A small-molecule ligand and the protein it binds are described below.
Small molecule (SMILES): Nc1ncnc2c1ncn2[C@@H]1O[C@H](CO[P](=O)(O)O[P](=O)(O)NP(=O)(O)O)[C@@H](O)[C@H]1O

Binding-site contacts:
Ligand atom N7 contacts residue TYR488 of chain 1.A at 3.3 Å.
Ligand atom PG contacts residue SER398 of chain 1.B at 2.8 Å.
Ligand atom O3G contacts residue MG1 of chain 1.E at 3.2 Å.
Ligand atom O2G contacts residue GLY326 of chain 1.A at 3.5 Å (h-bond).
Ligand atom O1G contacts residue SER400 of chain 1.B at 2.3 Å (h-bond).
Ligand atom C1' contacts residue TYR488 of chain 1.A at 3.3 Å (hydrophobic).
Ligand atom O3A contacts residue GLY330 of chain 1.A at 2.8 Å (h-bond).
Ligand atom N9 contacts residue TYR488 of chain 1.A at 3.1 Å.
Ligand atom N3B contacts residue MG1 of chain 1.E at 2.7 Å.
Ligand atom O1B contacts residue MG1 of chain 1.D at 3.5 Å.
Ligand atom C8 contacts residue THR333 of chain 1.A at 3.0 Å.
Ligand atom O3A contacts residue HIS329 of chain 1.A at 3.4 Å (h-bond).
Ligand atom C8 contacts residue TYR488 of chain 1.A at 3.2 Å (hydrophobic).
Ligand atom O2B contacts residue GLY327 of chain 1.A at 3.1 Å.
Ligand atom PG contacts residue MG1 of chain 1.D at 3.2 Å.
Ligand atom O3A contacts residue LYS331 of chain 1.A at 3.3 Å (salt-bridge).
Ligand atom O2B contacts residue PHE328 of chain 1.A at 2.5 Å (h-bond).
Ligand atom O3G contacts residue SER398 of chain 1.B at 3.5 Å (h-bond).
Ligand atom O2G contacts residue ASN428 of chain 1.B at 3.1 Å (h-bond).
Ligand atom O4' contacts residue TYR488 of chain 1.A at 3.4 Å.
Ligand atom O1A contacts residue SER332 of chain 1.A at 2.9 Å (h-bond).
Ligand atom O1A contacts residue MG1 of chain 1.E at 2.6 Å.
Ligand atom O3G contacts residue ASP423 of chain 1.A at 2.9 Å (salt-bridge).
Ligand atom N3B contacts residue SER398 of chain 1.B at 2.7 Å (h-bond).
Ligand atom C4 contacts residue TYR488 of chain 1.A at 3.5 Å (hydrophobic).
Ligand atom O2B contacts residue HIS329 of chain 1.A at 3.1 Å (h-bond).
Ligand atom O5' contacts residue GLY330 of chain 1.A at 3.1 Å (h-bond).
Ligand atom O3' contacts residue ASP396 of chain 1.B at 2.0 Å (salt-bridge).
Ligand atom O1B contacts residue LYS331 of chain 1.A at 2.7 Å.
Ligand atom N1 contacts residue VAL290 of chain 1.A at 3.1 Å (h-bond).
Ligand atom N3B contacts residue MG1 of chain 1.D at 2.6 Å.
Ligand atom O1G contacts residue SER398 of chain 1.B at 2.0 Å (h-bond).
Ligand atom O2A contacts residue SER398 of chain 1.B at 2.5 Å (h-bond).
Ligand atom C5' contacts residue THR333 of chain 1.A at 2.8 Å.
Ligand atom C3' contacts residue ASP396 of chain 1.B at 3.4 Å.
Ligand atom C2 contacts residue LEU285 of chain 1.A at 3.5 Å (hydrophobic).
Ligand atom O3G contacts residue MG1 of chain 1.D at 2.7 Å.
Ligand atom O2A contacts residue PHE328 of chain 1.A at 3.4 Å.
Ligand atom C5 contacts residue TYR488 of chain 1.A at 3.5 Å (hydrophobic).
Ligand atom N6 contacts residue VAL290 of chain 1.A at 2.8 Å (h-bond).

Sequence of chain 1.A:
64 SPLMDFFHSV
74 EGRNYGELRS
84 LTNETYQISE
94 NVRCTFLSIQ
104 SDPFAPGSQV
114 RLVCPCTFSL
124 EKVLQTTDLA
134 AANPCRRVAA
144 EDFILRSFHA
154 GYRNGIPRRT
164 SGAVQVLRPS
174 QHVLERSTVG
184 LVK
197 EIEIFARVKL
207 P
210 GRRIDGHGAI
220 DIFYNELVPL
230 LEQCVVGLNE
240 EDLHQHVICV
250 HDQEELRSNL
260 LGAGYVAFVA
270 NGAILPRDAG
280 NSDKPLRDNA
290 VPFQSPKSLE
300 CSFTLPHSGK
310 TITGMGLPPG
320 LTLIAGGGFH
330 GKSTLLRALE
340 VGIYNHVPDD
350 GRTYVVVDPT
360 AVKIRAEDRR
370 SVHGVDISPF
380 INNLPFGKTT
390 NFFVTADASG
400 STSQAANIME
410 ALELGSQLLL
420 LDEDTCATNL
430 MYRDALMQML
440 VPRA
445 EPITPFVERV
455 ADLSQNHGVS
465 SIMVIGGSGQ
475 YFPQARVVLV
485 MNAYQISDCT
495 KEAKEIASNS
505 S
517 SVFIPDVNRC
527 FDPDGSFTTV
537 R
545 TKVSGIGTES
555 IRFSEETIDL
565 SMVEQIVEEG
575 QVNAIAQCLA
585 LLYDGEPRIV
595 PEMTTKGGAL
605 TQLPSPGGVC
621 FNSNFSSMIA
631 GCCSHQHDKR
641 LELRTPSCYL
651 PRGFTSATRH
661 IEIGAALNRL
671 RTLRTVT

Sequence of chain 1.B:
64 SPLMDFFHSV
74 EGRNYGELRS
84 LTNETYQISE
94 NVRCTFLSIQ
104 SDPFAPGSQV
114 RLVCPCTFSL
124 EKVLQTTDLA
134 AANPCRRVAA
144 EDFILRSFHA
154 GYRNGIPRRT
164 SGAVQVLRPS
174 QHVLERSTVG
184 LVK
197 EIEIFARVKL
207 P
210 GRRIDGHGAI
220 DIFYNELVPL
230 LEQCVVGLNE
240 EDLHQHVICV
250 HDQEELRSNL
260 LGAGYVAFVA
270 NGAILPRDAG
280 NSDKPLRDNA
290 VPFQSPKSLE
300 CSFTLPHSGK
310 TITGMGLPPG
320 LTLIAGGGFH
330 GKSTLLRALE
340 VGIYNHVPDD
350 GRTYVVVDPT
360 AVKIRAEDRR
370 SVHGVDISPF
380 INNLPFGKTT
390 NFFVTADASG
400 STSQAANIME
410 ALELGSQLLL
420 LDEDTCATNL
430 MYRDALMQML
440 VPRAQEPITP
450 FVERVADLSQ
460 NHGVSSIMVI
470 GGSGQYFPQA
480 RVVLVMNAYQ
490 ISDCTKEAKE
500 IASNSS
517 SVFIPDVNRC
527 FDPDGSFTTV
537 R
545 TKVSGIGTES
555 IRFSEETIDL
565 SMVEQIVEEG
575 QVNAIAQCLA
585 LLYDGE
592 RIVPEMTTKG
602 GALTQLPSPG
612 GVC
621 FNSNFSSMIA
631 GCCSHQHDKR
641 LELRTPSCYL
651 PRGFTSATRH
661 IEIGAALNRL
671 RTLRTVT